Sequence of chain 1.B:
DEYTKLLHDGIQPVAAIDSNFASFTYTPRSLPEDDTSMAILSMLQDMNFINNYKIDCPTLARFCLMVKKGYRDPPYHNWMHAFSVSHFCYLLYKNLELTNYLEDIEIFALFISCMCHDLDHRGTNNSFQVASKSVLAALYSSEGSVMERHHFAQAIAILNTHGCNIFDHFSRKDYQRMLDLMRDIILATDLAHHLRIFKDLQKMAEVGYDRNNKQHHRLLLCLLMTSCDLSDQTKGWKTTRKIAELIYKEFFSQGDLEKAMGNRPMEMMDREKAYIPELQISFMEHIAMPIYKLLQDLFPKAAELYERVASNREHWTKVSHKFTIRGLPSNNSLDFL

Binding-site contacts:
Ligand atom C1 contacts residue ILE251 of chain 1.B at 3.6 Å (hydrophobic).
Ligand atom N8 contacts residue ILE251 of chain 1.B at 3.7 Å.
Ligand atom C9 contacts residue ILE251 of chain 1.B at 3.8 Å (hydrophobic).
Ligand atom C32 contacts residue ILE295 of chain 1.B at 4.0 Å (hydrophobic).
Ligand atom C11 contacts residue MET272 of chain 1.B at 3.8 Å (hydrophobic).
Ligand atom N2 contacts residue ILE251 of chain 1.B at 3.8 Å.
Ligand atom C14 contacts residue GLN237 of chain 1.B at 3.6 Å.
Ligand atom C14 contacts residue PHE287 of chain 1.B at 3.5 Å (hydrophobic).
Ligand atom C17 contacts residue LEU195 of chain 1.B at 3.8 Å (hydrophobic).
Ligand atom N5 contacts residue PHE287 of chain 1.B at 3.5 Å.
Ligand atom C32 contacts residue LEU234 of chain 1.B at 3.9 Å (hydrophobic).
Ligand atom C20 contacts residue ASN129 of chain 1.B at 3.4 Å.
Ligand atom C31 contacts residue LEU234 of chain 1.B at 3.8 Å (hydrophobic).
Ligand atom C29 contacts residue THR193 of chain 1.B at 3.1 Å.
Ligand atom C6 contacts residue PHE287 of chain 1.B at 3.5 Å (hydrophobic).
Ligand atom C32 contacts residue THR230 of chain 1.B at 3.8 Å.
Ligand atom C10 contacts residue PHE287 of chain 1.B at 3.6 Å (hydrophobic).
Ligand atom C31 contacts residue THR230 of chain 1.B at 4.0 Å.
Ligand atom C20 contacts residue MET273 of chain 1.B at 3.7 Å (hydrophobic).
Ligand atom N7 contacts residue ILE251 of chain 1.B at 3.6 Å.
Ligand atom C11 contacts residue PHE255 of chain 1.B at 4.0 Å (hydrophobic).
Ligand atom C21 contacts residue PHE255 of chain 1.B at 3.5 Å (hydrophobic).
Ligand atom O28 contacts residue THR193 of chain 1.B at 3.3 Å (h-bond).
Ligand atom C31 contacts residue THR193 of chain 1.B at 4.0 Å.
Ligand atom C29 contacts residue ASP233 of chain 1.B at 3.3 Å.
Ligand atom N5 contacts residue ILE251 of chain 1.B at 4.0 Å.
Ligand atom O19 contacts residue ASN129 of chain 1.B at 2.9 Å (h-bond).
Ligand atom C4 contacts residue PHE287 of chain 1.B at 3.4 Å (hydrophobic).
Ligand atom N8 contacts residue TYR80 of chain 1.B at 3.9 Å.
Ligand atom N7 contacts residue PHE287 of chain 1.B at 3.9 Å.
Ligand atom C3 contacts residue PHE287 of chain 1.B at 3.6 Å (hydrophobic).
Ligand atom C14 contacts residue GLN284 of chain 1.B at 3.6 Å.
Ligand atom C13 contacts residue PHE255 of chain 1.B at 4.0 Å (hydrophobic).
Ligand atom C1 contacts residue PHE287 of chain 1.B at 3.5 Å (hydrophobic).
Ligand atom N24 contacts residue HIS81 of chain 1.B at 3.8 Å.
Ligand atom C6 contacts residue ILE251 of chain 1.B at 4.0 Å (hydrophobic).
Ligand atom C30 contacts residue THR193 of chain 1.B at 3.4 Å.
Ligand atom N8 contacts residue LEU234 of chain 1.B at 4.0 Å.
Ligand atom N2 contacts residue PHE287 of chain 1.B at 3.7 Å.
Ligand atom C14 contacts residue ILE247 of chain 1.B at 4.1 Å (hydrophobic).

The protein below binds the small molecule below.
Small molecule (SMILES): CCCCOc1cncc(-c2nnc3c(C)nc4ccc(CN5CCOCC5)cc4n23)c1